Sequence of chain 1.C:
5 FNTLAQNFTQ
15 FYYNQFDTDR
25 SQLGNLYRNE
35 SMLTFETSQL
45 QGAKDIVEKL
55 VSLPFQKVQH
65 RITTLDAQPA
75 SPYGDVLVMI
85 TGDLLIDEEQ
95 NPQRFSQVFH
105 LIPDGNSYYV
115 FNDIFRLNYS

A small-molecule ligand and the protein it binds are described below.
Small molecule (SMILES): N[C@@H](Cc1ccccc1)C(=O)N[C@@H](CO)C(=O)N[C@H](C=O)Cc1ccccc1

Binding-site contacts:
Ligand atom N contacts residue GLN45 of chain 1.C at 2.7 Å (h-bond).
Ligand atom CE2 contacts residue LEU44 of chain 1.C at 4.1 Å (hydrophobic).
Ligand atom CB contacts residue GLN45 of chain 1.C at 3.5 Å.
Ligand atom CE1 contacts residue THR38 of chain 1.C at 4.4 Å.
Ligand atom OG contacts residue GLN45 of chain 1.C at 3.8 Å.
Ligand atom O contacts residue PRO73 of chain 1.D at 4.1 Å.
Ligand atom CD2 contacts residue GLN45 of chain 1.C at 3.9 Å.
Ligand atom CZ contacts residue THR38 of chain 1.C at 3.4 Å.
Ligand atom CE1 contacts residue PRO76 of chain 1.D at 3.8 Å (hydrophobic).
Ligand atom CE1 contacts residue PHE115 of chain 1.C at 4.1 Å (hydrophobic).
Ligand atom CZ contacts residue GLN72 of chain 1.D at 3.7 Å.
Ligand atom CG contacts residue MET36 of chain 1.C at 3.9 Å (hydrophobic).
Ligand atom CZ contacts residue PRO76 of chain 1.D at 3.2 Å (hydrophobic).
Ligand atom CE2 contacts residue THR38 of chain 1.C at 4.1 Å.
Ligand atom CD2 contacts residue MET36 of chain 1.C at 3.7 Å (hydrophobic).
Ligand atom CD2 contacts residue LEU44 of chain 1.C at 4.1 Å (hydrophobic).
Ligand atom CE1 contacts residue SER75 of chain 1.D at 4.1 Å.
Ligand atom CB contacts residue GLN45 of chain 1.C at 2.7 Å.
Ligand atom CD1 contacts residue MET36 of chain 1.C at 4.2 Å (hydrophobic).
Ligand atom C contacts residue GLN45 of chain 1.C at 3.3 Å.
Ligand atom O contacts residue GLN45 of chain 1.C at 4.2 Å.
Ligand atom CE2 contacts residue GLN43 of chain 1.C at 3.8 Å.
Ligand atom CD1 contacts residue PRO76 of chain 1.D at 4.3 Å (hydrophobic).
Ligand atom CE2 contacts residue MET36 of chain 1.C at 3.8 Å (hydrophobic).
Ligand atom CG contacts residue PRO73 of chain 1.D at 4.1 Å (hydrophobic).
Ligand atom CD1 contacts residue PRO73 of chain 1.D at 3.6 Å (hydrophobic).
Ligand atom CE1 contacts residue ALA71 of chain 1.D at 4.2 Å (hydrophobic).
Ligand atom CD2 contacts residue PRO76 of chain 1.D at 4.4 Å (hydrophobic).
Ligand atom CB contacts residue PRO73 of chain 1.D at 3.3 Å (hydrophobic).
Ligand atom CB contacts residue MET36 of chain 1.C at 4.2 Å (hydrophobic).
Ligand atom CE1 contacts residue GLN72 of chain 1.D at 3.9 Å.
Ligand atom CE1 contacts residue GLN43 of chain 1.C at 3.8 Å.
Ligand atom CE2 contacts residue LEU37 of chain 1.C at 4.0 Å (hydrophobic).
Ligand atom CA contacts residue GLN45 of chain 1.C at 3.2 Å.
Ligand atom CE2 contacts residue GLN72 of chain 1.D at 4.2 Å.
Ligand atom CZ contacts residue GLN43 of chain 1.C at 3.7 Å.
Ligand atom CE2 contacts residue PRO76 of chain 1.D at 3.5 Å (hydrophobic).
Ligand atom CA contacts residue GLN45 of chain 1.C at 3.6 Å.
Ligand atom CD1 contacts residue SER75 of chain 1.D at 4.1 Å.
Ligand atom C contacts residue GLN45 of chain 1.C at 4.4 Å.

Sequence of chain 1.D:
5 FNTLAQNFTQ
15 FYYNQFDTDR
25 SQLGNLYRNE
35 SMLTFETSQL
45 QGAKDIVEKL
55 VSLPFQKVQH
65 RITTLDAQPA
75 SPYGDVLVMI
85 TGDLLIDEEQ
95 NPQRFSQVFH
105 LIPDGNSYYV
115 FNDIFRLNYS